Binding-site contacts:
Ligand atom C8 contacts residue TYR130 of chain 1.C at 3.7 Å (hydrophobic).
Ligand atom O19 contacts residue ARG92 of chain 1.C at 3.4 Å.
Ligand atom C24 contacts residue SER93 of chain 1.C at 3.7 Å.
Ligand atom C29 contacts residue PHE90 of chain 1.C at 3.8 Å (hydrophobic).
Ligand atom F25 contacts residue THR31 of chain 1.C at 3.6 Å.
Ligand atom F25 contacts residue ILE30 of chain 1.C at 3.5 Å.
Ligand atom C2 contacts residue SER93 of chain 1.C at 3.7 Å.
Ligand atom O28 contacts residue ARG92 of chain 1.C at 3.8 Å.
Ligand atom F27 contacts residue SER93 of chain 1.C at 2.7 Å.
Ligand atom C14 contacts residue MET51 of chain 1.C at 3.7 Å (hydrophobic).
Ligand atom F25 contacts residue LEU109 of chain 1.C at 3.8 Å.
Ligand atom N3 contacts residue SER93 of chain 1.C at 3.6 Å.
Ligand atom F25 contacts residue ILE34 of chain 1.C at 3.5 Å.
Ligand atom C12 contacts residue ILE113 of chain 1.C at 3.5 Å (hydrophobic).
Ligand atom CL32 contacts residue PHE90 of chain 1.C at 3.7 Å.
Ligand atom CL32 contacts residue MET211 of chain 1.C at 3.1 Å.
Ligand atom C8 contacts residue ILE113 of chain 1.C at 3.7 Å (hydrophobic).
Ligand atom F26 contacts residue ILE96 of chain 1.C at 3.8 Å.
Ligand atom C29 contacts residue LEU48 of chain 1.C at 3.8 Å (hydrophobic).
Ligand atom C35 contacts residue ILE47 of chain 1.C at 3.7 Å (hydrophobic).
Ligand atom C37 contacts residue SER116 of chain 1.C at 3.8 Å.
Ligand atom F25 contacts residue ILE96 of chain 1.C at 3.5 Å.
Ligand atom C15 contacts residue SER93 of chain 1.C at 3.5 Å.
Ligand atom C10 contacts residue ARG92 of chain 1.C at 3.7 Å.
Ligand atom C30 contacts residue MET89 of chain 1.C at 3.3 Å (hydrophobic).
Ligand atom C2 contacts residue TYR130 of chain 1.C at 3.7 Å (hydrophobic).
Ligand atom C8 contacts residue SER93 of chain 1.C at 3.8 Å.
Ligand atom F26 contacts residue LEU109 of chain 1.C at 3.5 Å.
Ligand atom C21 contacts residue MET51 of chain 1.C at 3.7 Å (hydrophobic).
Ligand atom C9 contacts residue ILE113 of chain 1.C at 3.7 Å (hydrophobic).
Ligand atom C36 contacts residue SER116 of chain 1.C at 3.8 Å.
Ligand atom F27 contacts residue MET89 of chain 1.C at 3.0 Å.
Ligand atom C20 contacts residue ILE30 of chain 1.C at 3.7 Å (hydrophobic).
Ligand atom O18 contacts residue SER93 of chain 1.C at 3.8 Å.
Ligand atom O19 contacts residue HIS55 of chain 1.C at 3.1 Å.
Ligand atom C15 contacts residue MET89 of chain 1.C at 3.8 Å (hydrophobic).
Ligand atom N3 contacts residue TYR130 of chain 1.C at 2.8 Å (h-bond).
Ligand atom F26 contacts residue PHE97 of chain 1.C at 3.2 Å.
Ligand atom C30 contacts residue LEU48 of chain 1.C at 3.6 Å (hydrophobic).
Ligand atom C6 contacts residue ILE34 of chain 1.C at 3.5 Å (hydrophobic).

The protein below binds the small molecule below.
Small molecule (SMILES): O=C(O)c1ccc(OC[C@H](C2CCCCC2)n2c(-c3ccc(Cl)cc3)nc3cc(F)c(F)cc32)c(F)c1

Sequence of chain 1.C:
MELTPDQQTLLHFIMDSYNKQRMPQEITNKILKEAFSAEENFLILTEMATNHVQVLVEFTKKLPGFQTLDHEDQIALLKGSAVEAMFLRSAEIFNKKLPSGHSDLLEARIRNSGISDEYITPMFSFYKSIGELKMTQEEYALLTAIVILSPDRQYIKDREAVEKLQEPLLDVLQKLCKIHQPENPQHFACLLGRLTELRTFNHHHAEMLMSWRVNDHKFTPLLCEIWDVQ